Binding-site contacts:
Ligand atom O5 contacts residue PRO261 of chain 1.I at 3.6 Å.
Ligand atom C8 contacts residue ASN416 of chain 1.I at 3.3 Å.
Ligand atom O6 contacts residue PRO261 of chain 1.I at 3.8 Å.
Ligand atom O7 contacts residue ASN416 of chain 1.I at 3.5 Å (h-bond).
Ligand atom C7 contacts residue ASN416 of chain 1.I at 3.0 Å.
Ligand atom N2 contacts residue ASN416 of chain 1.I at 3.1 Å (h-bond).
Ligand atom O6 contacts residue LEU235 of chain 1.I at 4.3 Å.
Ligand atom C1 contacts residue PRO261 of chain 1.I at 3.9 Å (hydrophobic).
Ligand atom C1 contacts residue ASN416 of chain 1.I at 3.5 Å.
Ligand atom C2 contacts residue ASN416 of chain 1.I at 3.8 Å.
Ligand atom C8 contacts residue VAL414 of chain 1.I at 4.5 Å (hydrophobic).
Ligand atom O5 contacts residue LEU235 of chain 1.I at 4.3 Å.

Sequence of chain 1.I:
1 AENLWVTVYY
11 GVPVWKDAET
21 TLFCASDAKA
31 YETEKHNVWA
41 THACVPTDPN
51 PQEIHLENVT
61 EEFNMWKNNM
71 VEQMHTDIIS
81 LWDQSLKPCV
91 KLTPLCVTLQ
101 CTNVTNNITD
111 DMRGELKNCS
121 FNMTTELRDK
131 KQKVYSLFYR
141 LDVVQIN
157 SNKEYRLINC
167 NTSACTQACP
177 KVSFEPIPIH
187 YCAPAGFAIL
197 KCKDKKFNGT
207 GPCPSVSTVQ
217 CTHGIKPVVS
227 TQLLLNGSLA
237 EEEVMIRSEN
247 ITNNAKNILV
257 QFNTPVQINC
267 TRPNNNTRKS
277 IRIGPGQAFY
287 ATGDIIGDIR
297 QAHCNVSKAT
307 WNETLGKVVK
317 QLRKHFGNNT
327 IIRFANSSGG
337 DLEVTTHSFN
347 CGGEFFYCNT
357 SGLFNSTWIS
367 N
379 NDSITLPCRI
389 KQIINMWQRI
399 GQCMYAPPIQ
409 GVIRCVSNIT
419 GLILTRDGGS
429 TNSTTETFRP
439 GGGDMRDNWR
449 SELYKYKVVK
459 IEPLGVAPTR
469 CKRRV

This small molecule binds to this protein.
Small molecule (SMILES): CC(=O)N[C@H]1[C@H](O[C@H]2[C@H](O)[C@@H](NC(C)=O)CO[C@@H]2CO)O[C@H](CO)[C@@H](O)[C@@H]1O